Sequence of chain 3.A:
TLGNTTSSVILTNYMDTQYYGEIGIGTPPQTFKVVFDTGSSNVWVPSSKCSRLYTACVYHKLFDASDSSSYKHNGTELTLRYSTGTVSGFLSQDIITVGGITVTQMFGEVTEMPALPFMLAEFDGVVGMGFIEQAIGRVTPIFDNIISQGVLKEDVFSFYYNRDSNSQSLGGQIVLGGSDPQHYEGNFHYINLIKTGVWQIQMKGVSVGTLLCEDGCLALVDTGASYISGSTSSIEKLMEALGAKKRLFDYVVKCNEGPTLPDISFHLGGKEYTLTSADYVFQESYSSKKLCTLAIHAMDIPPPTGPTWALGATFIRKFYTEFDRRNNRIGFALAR

A small-molecule ligand and the protein it binds are described below.
Small molecule (SMILES): c1ccc(-c2nc(NCc3ccco3)c3ccccc3n2)cc1

Binding-site contacts:
Ligand atom C12 contacts residue PHE123 of chain 3.A at 3.9 Å (hydrophobic).
Ligand atom N4 contacts residue PHE123 of chain 3.A at 3.6 Å.
Ligand atom C21 contacts residue VAL35 of chain 3.A at 3.8 Å (hydrophobic).
Ligand atom O23 contacts residue ALA228 of chain 3.A at 3.2 Å.
Ligand atom C9 contacts residue TYR82 of chain 3.A at 3.3 Å (hydrophobic).
Ligand atom C15 contacts residue PEG1 of chain 3.E at 3.5 Å.
Ligand atom C21 contacts residue TYR19 of chain 3.A at 3.5 Å (hydrophobic).
Ligand atom C17 contacts residue ALA121 of chain 3.A at 3.5 Å (hydrophobic).
Ligand atom C18 contacts residue ALA121 of chain 3.A at 3.8 Å (hydrophobic).
Ligand atom C21 contacts residue THR226 of chain 3.A at 3.1 Å.
Ligand atom C20 contacts residue TYR19 of chain 3.A at 3.6 Å (hydrophobic).
Ligand atom N6 contacts residue PHE123 of chain 3.A at 3.5 Å.
Ligand atom C11 contacts residue GLY227 of chain 3.A at 3.5 Å.
Ligand atom C19 contacts residue GLY227 of chain 3.A at 3.2 Å.
Ligand atom N6 contacts residue THR84 of chain 3.A at 3.5 Å (h-bond).
Ligand atom C5 contacts residue PHE123 of chain 3.A at 3.5 Å (hydrophobic).
Ligand atom O23 contacts residue GLY227 of chain 3.A at 3.3 Å (h-bond).
Ligand atom C17 contacts residue LEU120 of chain 3.A at 3.5 Å (hydrophobic).
Ligand atom C21 contacts residue TYR161 of chain 3.A at 3.5 Å (hydrophobic).
Ligand atom C22 contacts residue THR226 of chain 3.A at 3.0 Å.
Ligand atom C10 contacts residue TYR82 of chain 3.A at 3.7 Å (hydrophobic).
Ligand atom C1 contacts residue SER229 of chain 3.A at 3.6 Å.
Ligand atom C17 contacts residue PRO117 of chain 3.A at 3.1 Å (hydrophobic).
Ligand atom C16 contacts residue PEG1 of chain 3.E at 3.7 Å.
Ligand atom C1 contacts residue THR17 of chain 3.A at 3.4 Å.
Ligand atom C19 contacts residue THR17 of chain 3.A at 3.2 Å.
Ligand atom C16 contacts residue PRO117 of chain 3.A at 3.8 Å (hydrophobic).
Ligand atom C1 contacts residue GLY227 of chain 3.A at 3.3 Å.
Ligand atom C22 contacts residue GLY227 of chain 3.A at 3.8 Å.
Ligand atom C20 contacts residue VAL35 of chain 3.A at 3.3 Å (hydrophobic).
Ligand atom C16 contacts residue LEU120 of chain 3.A at 3.5 Å (hydrophobic).
Ligand atom C7 contacts residue PHE123 of chain 3.A at 3.7 Å (hydrophobic).
Ligand atom O23 contacts residue THR17 of chain 3.A at 3.2 Å (h-bond).
Ligand atom C10 contacts residue VAL126 of chain 3.A at 3.9 Å (hydrophobic).
Ligand atom N2 contacts residue GLY227 of chain 3.A at 2.6 Å (h-bond).
Ligand atom C20 contacts residue GLN18 of chain 3.A at 3.9 Å.
Ligand atom C22 contacts residue ALA228 of chain 3.A at 3.5 Å (hydrophobic).
Ligand atom C3 contacts residue GLY227 of chain 3.A at 3.5 Å.
Ligand atom O23 contacts residue SER229 of chain 3.A at 3.2 Å (h-bond).
Ligand atom C3 contacts residue PHE123 of chain 3.A at 3.8 Å (hydrophobic).